A small-molecule ligand and the protein it binds are described below.
Small molecule (SMILES): CC(=O)N[C@@H]1[C@@H](O)[C@@H](F)C(O[P](=O)(O)OC[C@H]2O[C@@H](n3ccc(N)nc3=O)[C@H](O)[C@@H]2O)(C(=O)O)O[C@H]1[C@H](O)[C@H](O)CO

Sequence of chain 1.A:
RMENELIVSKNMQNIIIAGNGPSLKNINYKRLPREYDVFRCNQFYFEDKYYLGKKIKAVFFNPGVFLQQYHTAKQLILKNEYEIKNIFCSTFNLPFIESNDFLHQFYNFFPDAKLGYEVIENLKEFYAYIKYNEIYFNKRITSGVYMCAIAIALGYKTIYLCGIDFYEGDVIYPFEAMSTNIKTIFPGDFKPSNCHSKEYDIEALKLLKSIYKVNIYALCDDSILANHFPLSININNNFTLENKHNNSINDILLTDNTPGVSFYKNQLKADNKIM

Binding-site contacts:
Ligand atom PA contacts residue TYR174 of chain 1.A at 3.2 Å.
Ligand atom O3' contacts residue GLY151 of chain 1.A at 3.1 Å (h-bond).
Ligand atom N3 contacts residue PHE173 of chain 1.A at 3.2 Å (h-bond).
Ligand atom C2 contacts residue ASP172 of chain 1.A at 3.3 Å.
Ligand atom N4 contacts residue ILE179 of chain 1.A at 2.7 Å (h-bond).
Ligand atom O2 contacts residue PHE173 of chain 1.A at 3.0 Å (h-bond).
Ligand atom OAA contacts residue ASN69 of chain 1.A at 3.1 Å (h-bond).
Ligand atom O2 contacts residue ASP172 of chain 1.A at 2.8 Å (salt-bridge).
Ligand atom C3A contacts residue TYR174 of chain 1.A at 3.3 Å (hydrophobic).
Ligand atom F3A contacts residue HIS205 of chain 1.A at 3.2 Å.
Ligand atom O2' contacts residue THR149 of chain 1.A at 3.1 Å (h-bond).
Ligand atom C4A contacts residue TYR174 of chain 1.A at 3.5 Å (hydrophobic).
Ligand atom O2 contacts residue ILE171 of chain 1.A at 3.5 Å.
Ligand atom O4' contacts residue GLY26 of chain 1.A at 3.2 Å.
Ligand atom O8A contacts residue GLN50 of chain 1.A at 2.9 Å (h-bond).
Ligand atom O7A contacts residue ASN69 of chain 1.A at 3.3 Å (h-bond).
Ligand atom O2A contacts residue TYR180 of chain 1.A at 2.5 Å (h-bond).
Ligand atom OBA contacts residue THR149 of chain 1.A at 3.5 Å.
Ligand atom F3A contacts residue EDO1 of chain 1.K at 3.2 Å.
Ligand atom O9A contacts residue VAL72 of chain 1.A at 3.5 Å.
Ligand atom O4' contacts residue ASN27 of chain 1.A at 3.1 Å (h-bond).
Ligand atom OAA contacts residue ASN49 of chain 1.A at 3.0 Å (h-bond).
Ligand atom C1A contacts residue SER150 of chain 1.A at 3.1 Å.
Ligand atom N3 contacts residue TYR174 of chain 1.A at 3.2 Å (h-bond).
Ligand atom O6A contacts residue ASN49 of chain 1.A at 3.4 Å (h-bond).
Ligand atom O3' contacts residue THR149 of chain 1.A at 3.3 Å.
Ligand atom O8A contacts residue PHE199 of chain 1.A at 3.4 Å.
Ligand atom N3 contacts residue ASP172 of chain 1.A at 3.3 Å (salt-bridge).
Ligand atom C5' contacts residue CYS48 of chain 1.A at 3.4 Å (hydrophobic).
Ligand atom O3' contacts residue SER150 of chain 1.A at 2.8 Å (h-bond).
Ligand atom OAA contacts residue SER150 of chain 1.A at 2.4 Å (h-bond).
Ligand atom C5 contacts residue GLY28 of chain 1.A at 3.4 Å.
Ligand atom O2A contacts residue TYR174 of chain 1.A at 2.5 Å (h-bond).
Ligand atom O4A contacts residue PRO201 of chain 1.A at 2.9 Å.
Ligand atom OBA contacts residue SER150 of chain 1.A at 2.9 Å (h-bond).
Ligand atom O1A contacts residue TYR174 of chain 1.A at 2.9 Å (h-bond).
Ligand atom O3A contacts residue ASN49 of chain 1.A at 3.0 Å (h-bond).
Ligand atom C3' contacts residue TYR174 of chain 1.A at 3.5 Å (hydrophobic).
Ligand atom C6 contacts residue GLY28 of chain 1.A at 3.5 Å.
Ligand atom O9A contacts residue GLN50 of chain 1.A at 2.6 Å (h-bond).